Sequence of chain 3.E:
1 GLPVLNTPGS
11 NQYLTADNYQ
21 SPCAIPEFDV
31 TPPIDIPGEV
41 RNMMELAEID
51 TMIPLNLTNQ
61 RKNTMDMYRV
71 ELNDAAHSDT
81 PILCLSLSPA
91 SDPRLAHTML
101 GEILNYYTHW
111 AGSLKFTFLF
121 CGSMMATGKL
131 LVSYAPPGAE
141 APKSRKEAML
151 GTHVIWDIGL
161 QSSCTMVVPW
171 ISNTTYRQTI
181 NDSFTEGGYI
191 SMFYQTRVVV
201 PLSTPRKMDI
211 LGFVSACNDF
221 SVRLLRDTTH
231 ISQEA

Binding-site contacts:
Ligand atom C16 contacts residue ALA24 of chain 3.E at 3.8 Å (hydrophobic).
Ligand atom CL2 contacts residue TYR136 of chain 4.B at 3.6 Å.
Ligand atom O1 contacts residue ILE87 of chain 4.B at 3.7 Å.
Ligand atom C7 contacts residue MET109 of chain 4.B at 3.3 Å (hydrophobic).
Ligand atom CL2 contacts residue ILE25 of chain 3.E at 3.4 Å.
Ligand atom C3 contacts residue MET109 of chain 4.B at 3.7 Å (hydrophobic).
Ligand atom C5 contacts residue TYR89 of chain 4.B at 3.5 Å (hydrophobic).
Ligand atom C6 contacts residue TYR89 of chain 4.B at 3.7 Å (hydrophobic).
Ligand atom C21 contacts residue HIS184 of chain 4.B at 3.6 Å.
Ligand atom C13 contacts residue MET109 of chain 4.B at 3.4 Å (hydrophobic).
Ligand atom C21 contacts residue SER105 of chain 4.B at 3.8 Å.
Ligand atom C8 contacts residue MET109 of chain 4.B at 3.4 Å (hydrophobic).
Ligand atom C12 contacts residue ILE87 of chain 4.B at 3.8 Å (hydrophobic).
Ligand atom O3 contacts residue PHE107 of chain 4.B at 3.6 Å.
Ligand atom CL2 contacts residue ALA24 of chain 3.E at 3.5 Å.
Ligand atom C17 contacts residue ALA24 of chain 3.E at 3.7 Å (hydrophobic).
Ligand atom C21 contacts residue TYR182 of chain 4.B at 3.8 Å (hydrophobic).
Ligand atom C16 contacts residue TYR136 of chain 4.B at 3.8 Å (hydrophobic).
Ligand atom C7 contacts residue PHE214 of chain 4.B at 3.5 Å (hydrophobic).
Ligand atom CL3 contacts residue LEU217 of chain 4.B at 3.8 Å.
Ligand atom C19 contacts residue LEU217 of chain 4.B at 3.8 Å (hydrophobic).
Ligand atom O1 contacts residue PHE214 of chain 4.B at 3.8 Å.
Ligand atom C13 contacts residue PHE111 of chain 4.B at 3.7 Å (hydrophobic).
Ligand atom CL3 contacts residue PHE111 of chain 4.B at 3.8 Å.
Ligand atom C14 contacts residue TYR136 of chain 4.B at 3.5 Å (hydrophobic).
Ligand atom C10 contacts residue TYR136 of chain 4.B at 3.5 Å (hydrophobic).
Ligand atom C1 contacts residue TYR182 of chain 4.B at 3.8 Å (hydrophobic).
Ligand atom C4 contacts residue MET109 of chain 4.B at 3.8 Å (hydrophobic).
Ligand atom C11 contacts residue ILE87 of chain 4.B at 3.8 Å (hydrophobic).
Ligand atom C17 contacts residue TYR136 of chain 4.B at 3.7 Å (hydrophobic).
Ligand atom C13 contacts residue ILE87 of chain 4.B at 3.7 Å (hydrophobic).
Ligand atom C20 contacts residue LEU217 of chain 4.B at 3.8 Å (hydrophobic).
Ligand atom C20 contacts residue ILE171 of chain 4.B at 3.8 Å (hydrophobic).
Ligand atom O3 contacts residue TYR89 of chain 4.B at 3.6 Å.
Ligand atom C9 contacts residue PHE214 of chain 4.B at 3.7 Å (hydrophobic).
Ligand atom O2 contacts residue VAL173 of chain 4.B at 3.4 Å.
Ligand atom C9 contacts residue VAL176 of chain 4.B at 3.6 Å (hydrophobic).
Ligand atom O1 contacts residue MET109 of chain 4.B at 3.7 Å.
Ligand atom C2 contacts residue PHE214 of chain 4.B at 3.6 Å (hydrophobic).
Ligand atom C12 contacts residue PHE111 of chain 4.B at 3.8 Å (hydrophobic).

A protein and the small-molecule ligand that binds it are described below.
Small molecule (SMILES): COc1ccc(OCc2ccc(COc3c(Cl)cccc3Cl)cc2)c(Cl)c1

Sequence of chain 4.B:
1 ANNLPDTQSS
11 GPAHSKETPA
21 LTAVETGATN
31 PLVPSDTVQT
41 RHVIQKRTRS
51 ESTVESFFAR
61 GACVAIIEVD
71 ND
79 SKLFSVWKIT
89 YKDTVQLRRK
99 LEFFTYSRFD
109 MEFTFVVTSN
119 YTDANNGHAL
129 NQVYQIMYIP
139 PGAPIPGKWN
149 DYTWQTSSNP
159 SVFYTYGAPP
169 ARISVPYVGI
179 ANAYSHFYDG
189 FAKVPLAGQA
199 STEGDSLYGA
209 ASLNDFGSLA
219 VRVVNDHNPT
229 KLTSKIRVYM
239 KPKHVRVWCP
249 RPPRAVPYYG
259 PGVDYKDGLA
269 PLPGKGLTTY